Sequence of chain 1.A:
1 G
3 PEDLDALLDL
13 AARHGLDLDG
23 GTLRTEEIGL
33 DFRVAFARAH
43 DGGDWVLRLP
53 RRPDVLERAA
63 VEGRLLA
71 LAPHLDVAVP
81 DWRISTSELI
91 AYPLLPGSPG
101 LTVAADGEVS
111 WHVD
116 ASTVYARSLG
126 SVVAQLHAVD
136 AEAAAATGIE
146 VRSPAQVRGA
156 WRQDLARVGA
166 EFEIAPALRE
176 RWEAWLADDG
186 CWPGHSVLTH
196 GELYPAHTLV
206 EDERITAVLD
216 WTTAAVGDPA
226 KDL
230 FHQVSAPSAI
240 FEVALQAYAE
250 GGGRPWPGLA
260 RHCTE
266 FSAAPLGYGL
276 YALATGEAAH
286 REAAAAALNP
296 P

Binding-site contacts:
Ligand atom C15 contacts residue GLU206 of chain 1.A at 4.0 Å.
Ligand atom C17 contacts residue THR211 of chain 1.A at 4.1 Å.
Ligand atom C8 contacts residue ASP76 of chain 1.A at 4.4 Å.
Ligand atom O2A contacts residue LEU75 of chain 1.A at 3.0 Å (h-bond).
Ligand atom N3A contacts residue LEU75 of chain 1.A at 3.4 Å (h-bond).
Ligand atom O2A contacts residue VAL77 of chain 1.A at 3.4 Å (h-bond).
Ligand atom C2 contacts residue THR211 of chain 1.A at 4.4 Å.
Ligand atom N3A contacts residue ALA72 of chain 1.A at 3.7 Å.
Ligand atom C23 contacts residue ILE210 of chain 1.A at 4.2 Å (hydrophobic).
Ligand atom C2A contacts residue ASP76 of chain 1.A at 4.0 Å.
Ligand atom C23 contacts residue THR211 of chain 1.A at 4.1 Å.
Ligand atom O1A contacts residue ASP76 of chain 1.A at 4.0 Å.
Ligand atom C1 contacts residue THR211 of chain 1.A at 4.3 Å.
Ligand atom C22 contacts residue ARG209 of chain 1.A at 4.4 Å.
Ligand atom C18 contacts residue ALA78 of chain 1.A at 4.0 Å (hydrophobic).
Ligand atom C4 contacts residue ASP76 of chain 1.A at 4.1 Å.
Ligand atom O2A contacts residue ALA78 of chain 1.A at 4.1 Å.
Ligand atom C16 contacts residue GLU206 of chain 1.A at 3.3 Å.
Ligand atom O13 contacts residue ARG209 of chain 1.A at 4.0 Å.
Ligand atom C8A contacts residue PRO73 of chain 1.A at 4.3 Å (hydrophobic).
Ligand atom C15 contacts residue THR211 of chain 1.A at 3.8 Å.
Ligand atom C23 contacts residue ARG209 of chain 1.A at 3.9 Å.
Ligand atom C18 contacts residue VAL77 of chain 1.A at 4.0 Å (hydrophobic).
Ligand atom C16 contacts residue THR211 of chain 1.A at 3.8 Å.
Ligand atom C3A contacts residue LEU75 of chain 1.A at 4.2 Å (hydrophobic).
Ligand atom C20 contacts residue ASP76 of chain 1.A at 3.7 Å.
Ligand atom O14 contacts residue THR211 of chain 1.A at 3.3 Å.
Ligand atom C5 contacts residue ASP76 of chain 1.A at 4.5 Å.
Ligand atom C17 contacts residue PRO96 of chain 1.A at 3.9 Å (hydrophobic).
Ligand atom C14 contacts residue THR211 of chain 1.A at 4.2 Å.
Ligand atom C2A contacts residue LEU75 of chain 1.A at 3.6 Å (hydrophobic).
Ligand atom C7A contacts residue ALA72 of chain 1.A at 3.6 Å (hydrophobic).
Ligand atom C8A contacts residue ALA72 of chain 1.A at 3.5 Å (hydrophobic).
Ligand atom O2A contacts residue ASP76 of chain 1.A at 3.4 Å.
Ligand atom C7 contacts residue ASP76 of chain 1.A at 3.6 Å.
Ligand atom C18 contacts residue ASP76 of chain 1.A at 3.8 Å.
Ligand atom C7A contacts residue LEU75 of chain 1.A at 3.2 Å (hydrophobic).
Ligand atom C18 contacts residue THR211 of chain 1.A at 4.1 Å.
Ligand atom C7A contacts residue PRO73 of chain 1.A at 3.7 Å (hydrophobic).

The small molecule below binds the protein below.
Small molecule (SMILES): CC[C@H]1OC(=O)[C@H](C)[C@@H](O[C@H]2C[C@@](C)(OC)[C@@H](O)[C@H](C)O2)[C@H](C)[C@@H](O[C@@H]2O[C@H](C)C[C@H](N(C)C)[C@H]2O)[C@](C)(O)C[C@@H](C)CN(C)[C@H](C)[C@@H](O)[C@]1(C)O